A small-molecule ligand and the protein it binds are described below.
Small molecule (SMILES): CC[C@H](C)[C@H](NC(=O)[C@H](C)NC(=O)[C@@H](N)Cc1cnc[nH]1)C(=O)N[C@@H](C)C(=O)N[C@@H](C)C(=O)N[C@@H](CCCN=C(N)N)C(=O)N[C@@H](CC(C)C)C(=O)N[C@H](C=O)CC(C)C

Sequence of chain 1.A:
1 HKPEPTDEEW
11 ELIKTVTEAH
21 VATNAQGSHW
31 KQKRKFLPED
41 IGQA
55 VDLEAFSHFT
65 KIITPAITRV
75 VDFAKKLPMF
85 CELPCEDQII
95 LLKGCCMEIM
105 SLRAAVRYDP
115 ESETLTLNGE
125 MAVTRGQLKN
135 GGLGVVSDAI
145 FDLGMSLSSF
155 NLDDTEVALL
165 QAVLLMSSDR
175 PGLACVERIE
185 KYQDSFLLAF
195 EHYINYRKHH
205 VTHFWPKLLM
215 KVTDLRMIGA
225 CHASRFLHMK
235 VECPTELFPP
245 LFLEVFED

Binding-site contacts:
Ligand atom CB contacts residue GLU248 of chain 1.A at 3.0 Å.
Ligand atom N contacts residue GLU248 of chain 1.A at 3.6 Å (salt-bridge).
Ligand atom CG contacts residue GLN92 of chain 1.A at 3.6 Å.
Ligand atom CG1 contacts residue GLU248 of chain 1.A at 3.1 Å.
Ligand atom NE2 contacts residue GLU248 of chain 1.A at 3.7 Å.
Ligand atom N contacts residue GLU248 of chain 1.A at 3.0 Å (salt-bridge).
Ligand atom CD1 contacts residue PRO244 of chain 1.A at 3.7 Å (hydrophobic).
Ligand atom C contacts residue GLU248 of chain 1.A at 4.0 Å.
Ligand atom C contacts residue LYS79 of chain 1.A at 4.1 Å.
Ligand atom O contacts residue LYS79 of chain 1.A at 3.0 Å (salt-bridge).
Ligand atom C contacts residue ILE93 of chain 1.A at 4.4 Å (hydrophobic).
Ligand atom CD1 contacts residue LEU245 of chain 1.A at 4.1 Å (hydrophobic).
Ligand atom CB contacts residue GLN92 of chain 1.A at 3.7 Å.
Ligand atom CD2 contacts residue LYS97 of chain 1.A at 4.5 Å.
Ligand atom NE2 contacts residue LYS97 of chain 1.A at 4.0 Å.
Ligand atom CD2 contacts residue GLN92 of chain 1.A at 3.1 Å.
Ligand atom CA contacts residue GLU248 of chain 1.A at 3.4 Å.
Ligand atom CD1 contacts residue GLN92 of chain 1.A at 3.4 Å.
Ligand atom NE2 contacts residue ILE93 of chain 1.A at 4.1 Å.
Ligand atom CG2 contacts residue LEU245 of chain 1.A at 4.1 Å (hydrophobic).
Ligand atom CD1 contacts residue THR72 of chain 1.A at 4.0 Å.
Ligand atom CG2 contacts residue GLU248 of chain 1.A at 4.2 Å.
Ligand atom CB contacts residue VAL75 of chain 1.A at 4.4 Å (hydrophobic).
Ligand atom CB contacts residue GLU248 of chain 1.A at 3.0 Å.
Ligand atom CD1 contacts residue LEU245 of chain 1.A at 4.0 Å (hydrophobic).
Ligand atom CB contacts residue LEU245 of chain 1.A at 4.4 Å (hydrophobic).
Ligand atom CD2 contacts residue VAL75 of chain 1.A at 3.7 Å (hydrophobic).
Ligand atom CD1 contacts residue ILE93 of chain 1.A at 3.6 Å (hydrophobic).
Ligand atom CD2 contacts residue ILE93 of chain 1.A at 3.6 Å (hydrophobic).
Ligand atom CB contacts residue ILE93 of chain 1.A at 3.6 Å (hydrophobic).
Ligand atom CA contacts residue LYS79 of chain 1.A at 4.0 Å.
Ligand atom CA contacts residue GLU248 of chain 1.A at 4.3 Å.
Ligand atom CD2 contacts residue LEU96 of chain 1.A at 4.3 Å (hydrophobic).
Ligand atom CE1 contacts residue GLU248 of chain 1.A at 3.7 Å.
Ligand atom O contacts residue VAL75 of chain 1.A at 3.9 Å.
Ligand atom C contacts residue GLU248 of chain 1.A at 3.9 Å.
Ligand atom N contacts residue ILE93 of chain 1.A at 4.0 Å.
Ligand atom CD1 contacts residue GLU248 of chain 1.A at 3.4 Å.
Ligand atom CD2 contacts residue LYS79 of chain 1.A at 4.2 Å.